Binding-site contacts:
Ligand atom O1 contacts residue THR217 of chain 1.A at 2.7 Å (h-bond).
Ligand atom C13 contacts residue PHE216 of chain 1.A at 3.7 Å (hydrophobic).
Ligand atom C5 contacts residue MET85 of chain 1.A at 4.0 Å (hydrophobic).
Ligand atom C15 contacts residue MET235 of chain 1.A at 4.0 Å (hydrophobic).
Ligand atom C3 contacts residue PHE104 of chain 1.A at 3.6 Å (hydrophobic).
Ligand atom C14 contacts residue ASN45 of chain 1.A at 3.2 Å.
Ligand atom CL1 contacts residue MET85 of chain 1.A at 3.5 Å.
Ligand atom N1 contacts residue ARG92 of chain 1.A at 3.2 Å (salt-bridge).
Ligand atom C10 contacts residue THR217 of chain 1.A at 3.5 Å.
Ligand atom CL1 contacts residue MET89 of chain 1.A at 3.6 Å.
Ligand atom C10 contacts residue ASN45 of chain 1.A at 3.9 Å.
Ligand atom C8 contacts residue LEU213 of chain 1.A at 3.8 Å (hydrophobic).
Ligand atom C12 contacts residue MET120 of chain 1.A at 3.7 Å (hydrophobic).
Ligand atom C15 contacts residue TRP81 of chain 1.A at 3.5 Å (hydrophobic).
Ligand atom C12 contacts residue LEU213 of chain 1.A at 4.0 Å (hydrophobic).
Ligand atom O1 contacts residue ASN45 of chain 1.A at 2.6 Å (h-bond).
Ligand atom C2 contacts residue MET85 of chain 1.A at 3.8 Å (hydrophobic).
Ligand atom C2 contacts residue PHE104 of chain 1.A at 3.8 Å (hydrophobic).
Ligand atom C14 contacts residue THR217 of chain 1.A at 3.6 Å.
Ligand atom C1 contacts residue GLY48 of chain 1.A at 3.9 Å.
Ligand atom C7 contacts residue LEU47 of chain 1.A at 3.7 Å (hydrophobic).
Ligand atom C4 contacts residue PHE104 of chain 1.A at 4.0 Å (hydrophobic).
Ligand atom C1 contacts residue LEU44 of chain 1.A at 3.7 Å (hydrophobic).
Ligand atom N1 contacts residue LEU47 of chain 1.A at 3.6 Å.
Ligand atom C6 contacts residue LEU44 of chain 1.A at 3.3 Å (hydrophobic).
Ligand atom N1 contacts residue GLN51 of chain 1.A at 3.8 Å.
Ligand atom C7 contacts residue PHE104 of chain 1.A at 3.9 Å (hydrophobic).
Ligand atom C15 contacts residue ASN45 of chain 1.A at 3.8 Å.
Ligand atom N3 contacts residue MET82 of chain 1.A at 3.9 Å.
Ligand atom C13 contacts residue MET120 of chain 1.A at 3.7 Å (hydrophobic).
Ligand atom C6 contacts residue MET85 of chain 1.A at 3.9 Å (hydrophobic).
Ligand atom C12 contacts residue PHE216 of chain 1.A at 3.8 Å (hydrophobic).
Ligand atom O1 contacts residue LEU220 of chain 1.A at 3.9 Å.
Ligand atom C8 contacts residue MET82 of chain 1.A at 3.9 Å (hydrophobic).
Ligand atom CL1 contacts residue PHE104 of chain 1.A at 3.6 Å.
Ligand atom CL1 contacts residue VAL86 of chain 1.A at 3.9 Å.
Ligand atom O2 contacts residue MET82 of chain 1.A at 3.7 Å.
Ligand atom N1 contacts residue PHE104 of chain 1.A at 3.7 Å.
Ligand atom O2 contacts residue MET85 of chain 1.A at 3.9 Å.
Ligand atom C1 contacts residue MET85 of chain 1.A at 3.8 Å (hydrophobic).

Sequence of chain 1.A:
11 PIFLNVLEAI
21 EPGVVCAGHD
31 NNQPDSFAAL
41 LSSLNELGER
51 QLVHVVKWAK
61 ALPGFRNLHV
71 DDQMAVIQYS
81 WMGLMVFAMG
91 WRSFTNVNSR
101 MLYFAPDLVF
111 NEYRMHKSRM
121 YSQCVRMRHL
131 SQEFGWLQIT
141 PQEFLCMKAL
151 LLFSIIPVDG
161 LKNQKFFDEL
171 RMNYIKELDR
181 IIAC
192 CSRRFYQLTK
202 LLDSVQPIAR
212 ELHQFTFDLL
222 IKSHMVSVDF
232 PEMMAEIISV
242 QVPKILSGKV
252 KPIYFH

A protein and the small-molecule ligand that binds it are described below.
Small molecule (SMILES): CO[C@@H]1C(c2ccc(C#N)c(Cl)c2C)=NN2CC[C@H](O)[C@@H]12